Binding-site contacts:
Ligand atom C5 contacts residue NAG1 of chain 1.ZA at 3.8 Å.
Ligand atom C2 contacts residue SER415 of chain 1.E at 4.2 Å.
Ligand atom C3 contacts residue VAL414 of chain 1.E at 3.5 Å (hydrophobic).
Ligand atom C7 contacts residue ASN232 of chain 1.E at 3.9 Å.
Ligand atom C8 contacts residue ASN346 of chain 1.E at 3.6 Å.
Ligand atom C1 contacts residue SER415 of chain 1.E at 3.6 Å.
Ligand atom O5 contacts residue VAL414 of chain 1.E at 4.0 Å.
Ligand atom O6 contacts residue GLU181 of chain 1.E at 4.0 Å.
Ligand atom C4 contacts residue VAL414 of chain 1.E at 3.7 Å (hydrophobic).
Ligand atom N2 contacts residue SER415 of chain 1.E at 3.5 Å (h-bond).
Ligand atom O4 contacts residue VAL414 of chain 1.E at 3.6 Å (h-bond).
Ligand atom C8 contacts residue LEU231 of chain 1.E at 3.6 Å (hydrophobic).
Ligand atom C1 contacts residue ASN232 of chain 1.E at 1.4 Å.
Ligand atom C1 contacts residue NAG1 of chain 1.ZA at 4.3 Å.
Ligand atom O5 contacts residue ASN232 of chain 1.E at 2.3 Å (h-bond).
Ligand atom C7 contacts residue VAL414 of chain 1.E at 4.1 Å (hydrophobic).
Ligand atom N2 contacts residue ASN232 of chain 1.E at 3.0 Å (h-bond).
Ligand atom O7 contacts residue CYS413 of chain 1.E at 3.5 Å.
Ligand atom C5 contacts residue VAL414 of chain 1.E at 3.4 Å (hydrophobic).
Ligand atom C2 contacts residue VAL414 of chain 1.E at 4.2 Å (hydrophobic).
Ligand atom O3 contacts residue CYS413 of chain 1.E at 3.9 Å.
Ligand atom C1 contacts residue VAL414 of chain 1.E at 3.9 Å (hydrophobic).
Ligand atom C8 contacts residue VAL414 of chain 1.E at 4.4 Å (hydrophobic).
Ligand atom O4 contacts residue CYS413 of chain 1.E at 4.2 Å.
Ligand atom C7 contacts residue ASN346 of chain 1.E at 4.1 Å.
Ligand atom C3 contacts residue ASN232 of chain 1.E at 3.8 Å.
Ligand atom C6 contacts residue NAG1 of chain 1.ZA at 3.7 Å.
Ligand atom C6 contacts residue GLY348 of chain 1.E at 4.3 Å.
Ligand atom O4 contacts residue PRO176 of chain 1.E at 4.5 Å.
Ligand atom C3 contacts residue CYS413 of chain 1.E at 4.3 Å (hydrophobic).
Ligand atom C4 contacts residue ASN232 of chain 1.E at 4.2 Å.
Ligand atom C6 contacts residue VAL414 of chain 1.E at 4.5 Å (hydrophobic).
Ligand atom O7 contacts residue VAL414 of chain 1.E at 3.0 Å (h-bond).
Ligand atom O7 contacts residue ASN346 of chain 1.E at 3.9 Å.
Ligand atom C2 contacts residue ASN232 of chain 1.E at 2.5 Å.
Ligand atom O5 contacts residue NAG1 of chain 1.ZA at 3.5 Å.
Ligand atom O7 contacts residue ASN232 of chain 1.E at 4.5 Å.
Ligand atom C5 contacts residue ASN232 of chain 1.E at 3.7 Å.
Ligand atom C8 contacts residue PHE345 of chain 1.E at 4.2 Å (hydrophobic).

The small molecule below binds the protein below.
Small molecule (SMILES): CC(=O)N[C@H]1[C@H](O[C@H]2[C@H](O)[C@@H](NC(C)=O)CO[C@@H]2CO)O[C@H](CO)[C@@H](O[C@@H]2O[C@H](CO[C@H]3O[C@H](CO)[C@@H](O)[C@H](O)[C@@H]3O)[C@@H](O)[C@H](O[C@H]3O[C@H](CO)[C@@H](O)[C@H](O)[C@@H]3O)[C@@H]2O)[C@@H]1O

Sequence of chain 1.E:
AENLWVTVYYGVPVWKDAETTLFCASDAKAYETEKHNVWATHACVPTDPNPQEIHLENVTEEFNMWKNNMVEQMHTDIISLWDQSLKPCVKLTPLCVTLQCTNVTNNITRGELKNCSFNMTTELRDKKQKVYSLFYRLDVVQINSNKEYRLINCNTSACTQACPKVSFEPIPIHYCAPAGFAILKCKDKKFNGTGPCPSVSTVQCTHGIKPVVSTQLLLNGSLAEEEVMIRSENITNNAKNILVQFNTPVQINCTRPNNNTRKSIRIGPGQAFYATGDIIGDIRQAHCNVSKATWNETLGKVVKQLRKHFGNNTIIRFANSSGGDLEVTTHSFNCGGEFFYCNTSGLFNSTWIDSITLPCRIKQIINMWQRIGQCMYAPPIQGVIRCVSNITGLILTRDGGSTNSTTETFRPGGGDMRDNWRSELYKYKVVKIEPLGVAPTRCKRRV